The protein below binds the small molecule below.
Small molecule (SMILES): CN1CCC[C@H]1c1cccnc1

Sequence of chain 1.J:
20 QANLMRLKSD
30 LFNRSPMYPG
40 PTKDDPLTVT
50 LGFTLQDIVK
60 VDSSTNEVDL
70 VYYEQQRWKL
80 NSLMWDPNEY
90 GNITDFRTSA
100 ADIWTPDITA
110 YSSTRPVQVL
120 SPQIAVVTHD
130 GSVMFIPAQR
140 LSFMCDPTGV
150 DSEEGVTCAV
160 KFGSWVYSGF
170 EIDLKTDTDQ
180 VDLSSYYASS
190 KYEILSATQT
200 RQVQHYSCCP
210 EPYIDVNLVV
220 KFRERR

Binding-site contacts:
Ligand atom C6 contacts residue CYS207 of chain 1.J at 3.7 Å (hydrophobic).
Ligand atom C8 contacts residue TRP164 of chain 1.J at 3.7 Å (hydrophobic).
Ligand atom C1 contacts residue ILE135 of chain 1.F at 3.7 Å (hydrophobic).
Ligand atom N2 contacts residue TYR110 of chain 1.J at 3.6 Å.
Ligand atom C10 contacts residue TRP164 of chain 1.J at 3.2 Å (hydrophobic).
Ligand atom C5 contacts residue VAL125 of chain 1.F at 4.1 Å (hydrophobic).
Ligand atom C7 contacts residue CYS207 of chain 1.J at 3.8 Å (hydrophobic).
Ligand atom C10 contacts residue TYR110 of chain 1.J at 3.2 Å (hydrophobic).
Ligand atom C5 contacts residue ILE135 of chain 1.F at 4.2 Å (hydrophobic).
Ligand atom C5 contacts residue VAL165 of chain 1.J at 3.8 Å (hydrophobic).
Ligand atom C4 contacts residue VAL165 of chain 1.J at 4.1 Å (hydrophobic).
Ligand atom C5 contacts residue MET133 of chain 1.F at 4.3 Å (hydrophobic).
Ligand atom N1 contacts residue VAL165 of chain 1.J at 3.6 Å.
Ligand atom C3 contacts residue TRP164 of chain 1.J at 3.7 Å (hydrophobic).
Ligand atom C3 contacts residue TYR212 of chain 1.J at 3.6 Å (hydrophobic).
Ligand atom N1 contacts residue TRP164 of chain 1.J at 3.8 Å.
Ligand atom C9 contacts residue TRP164 of chain 1.J at 3.8 Å (hydrophobic).
Ligand atom C2 contacts residue TRP164 of chain 1.J at 3.1 Å (hydrophobic).
Ligand atom C10 contacts residue TYR205 of chain 1.J at 3.9 Å (hydrophobic).
Ligand atom C3 contacts residue MET133 of chain 1.F at 4.1 Å (hydrophobic).
Ligand atom C3 contacts residue CYS207 of chain 1.J at 3.9 Å (hydrophobic).
Ligand atom C4 contacts residue TYR212 of chain 1.J at 4.0 Å (hydrophobic).
Ligand atom C7 contacts residue TYR72 of chain 1.F at 4.1 Å (hydrophobic).
Ligand atom C2 contacts residue CYS207 of chain 1.J at 4.1 Å (hydrophobic).
Ligand atom C7 contacts residue ILE135 of chain 1.F at 3.9 Å (hydrophobic).
Ligand atom C4 contacts residue VAL125 of chain 1.F at 4.0 Å (hydrophobic).
Ligand atom C4 contacts residue ILE135 of chain 1.F at 4.3 Å (hydrophobic).
Ligand atom N1 contacts residue ILE135 of chain 1.F at 3.7 Å.
Ligand atom C8 contacts residue TYR72 of chain 1.F at 3.6 Å (hydrophobic).
Ligand atom C9 contacts residue TYR110 of chain 1.J at 3.5 Å (hydrophobic).
Ligand atom C5 contacts residue TRP164 of chain 1.J at 4.2 Å (hydrophobic).
Ligand atom C6 contacts residue TRP164 of chain 1.J at 3.5 Å (hydrophobic).
Ligand atom C2 contacts residue ILE135 of chain 1.F at 3.9 Å (hydrophobic).
Ligand atom C4 contacts residue MET133 of chain 1.F at 3.6 Å (hydrophobic).
Ligand atom C10 contacts residue TYR212 of chain 1.J at 3.4 Å (hydrophobic).
Ligand atom N2 contacts residue TRP164 of chain 1.J at 2.8 Å (h-bond).
Ligand atom C4 contacts residue TRP164 of chain 1.J at 4.2 Å (hydrophobic).
Ligand atom C3 contacts residue CYS208 of chain 1.J at 3.8 Å (hydrophobic).
Ligand atom C3 contacts residue ILE135 of chain 1.F at 4.1 Å (hydrophobic).
Ligand atom C1 contacts residue TRP164 of chain 1.J at 3.2 Å (hydrophobic).

Sequence of chain 1.F:
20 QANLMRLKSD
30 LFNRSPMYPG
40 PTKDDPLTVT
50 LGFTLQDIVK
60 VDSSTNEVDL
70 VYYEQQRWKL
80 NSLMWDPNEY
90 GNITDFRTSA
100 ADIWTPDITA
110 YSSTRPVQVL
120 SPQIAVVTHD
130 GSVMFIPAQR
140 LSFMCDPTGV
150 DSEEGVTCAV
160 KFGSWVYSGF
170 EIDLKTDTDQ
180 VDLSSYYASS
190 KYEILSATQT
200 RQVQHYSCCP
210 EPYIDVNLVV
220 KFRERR